Binding-site contacts:
Ligand atom O3 contacts residue TRP384 of chain 1.A at 4.3 Å.
Ligand atom C1 contacts residue ALA244 of chain 1.A at 4.1 Å (hydrophobic).
Ligand atom C5 contacts residue ASN241 of chain 1.A at 3.5 Å.
Ligand atom O5 contacts residue ASN241 of chain 1.A at 2.2 Å (h-bond).
Ligand atom C3 contacts residue ASN241 of chain 1.A at 3.8 Å.
Ligand atom O6 contacts residue LYS388 of chain 1.A at 4.1 Å.
Ligand atom O7 contacts residue TRP384 of chain 1.A at 3.4 Å.
Ligand atom C7 contacts residue TRP384 of chain 1.A at 4.4 Å (hydrophobic).
Ligand atom C7 contacts residue ASN241 of chain 1.A at 3.4 Å.
Ligand atom C5 contacts residue ALA244 of chain 1.A at 4.3 Å (hydrophobic).
Ligand atom N2 contacts residue ASN241 of chain 1.A at 3.0 Å (h-bond).
Ligand atom O5 contacts residue ALA244 of chain 1.A at 3.5 Å.
Ligand atom O6 contacts residue ALA244 of chain 1.A at 4.5 Å.
Ligand atom C2 contacts residue TRP384 of chain 1.A at 3.9 Å (hydrophobic).
Ligand atom C6 contacts residue ALA244 of chain 1.A at 3.9 Å (hydrophobic).
Ligand atom C6 contacts residue ASN241 of chain 1.A at 4.5 Å.
Ligand atom O5 contacts residue TRP384 of chain 1.A at 3.8 Å.
Ligand atom O6 contacts residue TRP384 of chain 1.A at 3.8 Å.
Ligand atom O7 contacts residue ASN241 of chain 1.A at 3.4 Å (h-bond).
Ligand atom C1 contacts residue ASN241 of chain 1.A at 1.4 Å.
Ligand atom C1 contacts residue TRP384 of chain 1.A at 4.2 Å (hydrophobic).
Ligand atom C2 contacts residue ASN241 of chain 1.A at 2.5 Å.
Ligand atom C4 contacts residue TRP384 of chain 1.A at 4.2 Å (hydrophobic).
Ligand atom C1 contacts residue THR243 of chain 1.A at 4.4 Å.
Ligand atom C4 contacts residue ASN241 of chain 1.A at 4.1 Å.
Ligand atom C3 contacts residue TRP384 of chain 1.A at 4.5 Å (hydrophobic).

The small molecule below binds the protein below.
Small molecule (SMILES): CC(=O)N[C@H]1[C@H](O[C@H]2[C@H](O)[C@@H](NC(C)=O)CO[C@@H]2CO)O[C@H](CO)[C@@H](O)[C@@H]1O

Sequence of chain 1.A:
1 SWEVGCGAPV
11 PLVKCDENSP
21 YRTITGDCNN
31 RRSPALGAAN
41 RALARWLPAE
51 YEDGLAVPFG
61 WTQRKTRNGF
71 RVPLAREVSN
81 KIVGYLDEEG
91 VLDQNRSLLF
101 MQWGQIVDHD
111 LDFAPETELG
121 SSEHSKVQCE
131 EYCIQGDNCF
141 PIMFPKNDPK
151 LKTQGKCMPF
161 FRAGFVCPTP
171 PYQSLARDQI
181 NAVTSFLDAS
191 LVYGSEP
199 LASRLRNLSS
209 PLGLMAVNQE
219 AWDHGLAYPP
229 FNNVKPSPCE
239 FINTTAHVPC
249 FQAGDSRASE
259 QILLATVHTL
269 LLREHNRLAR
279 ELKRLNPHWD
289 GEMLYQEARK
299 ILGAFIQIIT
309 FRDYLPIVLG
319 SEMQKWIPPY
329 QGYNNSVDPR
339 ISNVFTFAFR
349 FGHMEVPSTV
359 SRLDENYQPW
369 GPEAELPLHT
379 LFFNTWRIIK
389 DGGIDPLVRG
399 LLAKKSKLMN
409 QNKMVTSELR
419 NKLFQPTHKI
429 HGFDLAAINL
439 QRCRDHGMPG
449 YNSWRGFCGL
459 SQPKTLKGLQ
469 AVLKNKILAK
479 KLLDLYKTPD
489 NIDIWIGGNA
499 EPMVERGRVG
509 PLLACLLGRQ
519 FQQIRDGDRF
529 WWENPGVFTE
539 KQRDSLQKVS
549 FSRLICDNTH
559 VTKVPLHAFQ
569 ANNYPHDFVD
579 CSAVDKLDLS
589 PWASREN